Binding-site contacts:
Ligand atom C3B contacts residue ILE123 of chain 19.A at 3.9 Å (hydrophobic).
Ligand atom O1B contacts residue LEU99 of chain 19.A at 3.1 Å.
Ligand atom C5C contacts residue THR101 of chain 19.A at 3.7 Å.
Ligand atom C4A contacts residue PRO173 of chain 19.A at 3.3 Å (hydrophobic).
Ligand atom C6C contacts residue ILE123 of chain 19.A at 3.6 Å (hydrophobic).
Ligand atom O1 contacts residue TYR197 of chain 19.A at 3.9 Å.
Ligand atom C4C contacts residue THR121 of chain 19.A at 3.7 Å.
Ligand atom C6C contacts residue TRP97 of chain 19.A at 3.9 Å (hydrophobic).
Ligand atom N2 contacts residue ASN221 of chain 19.A at 3.9 Å.
Ligand atom C4B contacts residue LEU226 of chain 19.A at 3.9 Å (hydrophobic).
Ligand atom C5A contacts residue ALA149 of chain 19.A at 3.2 Å (hydrophobic).
Ligand atom C5 contacts residue TYR197 of chain 19.A at 3.8 Å (hydrophobic).
Ligand atom C4 contacts residue TYR197 of chain 19.A at 3.6 Å (hydrophobic).
Ligand atom C2B contacts residue LEU226 of chain 19.A at 3.6 Å (hydrophobic).
Ligand atom N3A contacts residue TYR151 of chain 19.A at 3.3 Å.
Ligand atom C5A contacts residue PRO173 of chain 19.A at 3.5 Å (hydrophobic).
Ligand atom C4A contacts residue TYR151 of chain 19.A at 3.8 Å (hydrophobic).
Ligand atom C6C contacts residue LEU99 of chain 19.A at 3.6 Å (hydrophobic).
Ligand atom C2B contacts residue ILE123 of chain 19.A at 3.5 Å (hydrophobic).
Ligand atom C4A contacts residue LEU186 of chain 19.A at 3.9 Å (hydrophobic).
Ligand atom C6B contacts residue ILE188 of chain 19.A at 3.7 Å (hydrophobic).
Ligand atom O1A contacts residue LEU186 of chain 19.A at 3.7 Å.
Ligand atom C3B contacts residue LEU226 of chain 19.A at 3.5 Å (hydrophobic).
Ligand atom C2C contacts residue THR101 of chain 19.A at 3.8 Å.
Ligand atom O1B contacts residue TRP97 of chain 19.A at 3.6 Å.
Ligand atom C5C contacts residue LEU99 of chain 19.A at 3.6 Å (hydrophobic).
Ligand atom C3 contacts residue TYR197 of chain 19.A at 3.7 Å (hydrophobic).
Ligand atom C1B contacts residue LEU99 of chain 19.A at 3.9 Å (hydrophobic).
Ligand atom O1A contacts residue ALA149 of chain 19.A at 3.7 Å.
Ligand atom C5A contacts residue VAL175 of chain 19.A at 3.9 Å (hydrophobic).
Ligand atom C7C contacts residue ILE123 of chain 19.A at 3.5 Å (hydrophobic).
Ligand atom C5A contacts residue LEU186 of chain 19.A at 3.6 Å (hydrophobic).
Ligand atom C7C contacts residue LEU99 of chain 19.A at 3.5 Å (hydrophobic).
Ligand atom O1A contacts residue LEU226 of chain 19.A at 3.8 Å.
Ligand atom C1C contacts residue TYR197 of chain 19.A at 3.7 Å (hydrophobic).
Ligand atom C31 contacts residue TYR197 of chain 19.A at 3.7 Å (hydrophobic).
Ligand atom C5B contacts residue ILE188 of chain 19.A at 3.6 Å (hydrophobic).
Ligand atom C2A contacts residue LEU186 of chain 19.A at 3.7 Å (hydrophobic).
Ligand atom C31 contacts residue ASN199 of chain 19.A at 3.4 Å.
Ligand atom O1 contacts residue MET223 of chain 19.A at 3.6 Å (h-bond).

A small-molecule ligand and the protein it binds are described below.
Small molecule (SMILES): Cc1cc(CCCCCCCOc2ccc(C3=NCCO3)cc2)on1

Sequence of chain 19.C:
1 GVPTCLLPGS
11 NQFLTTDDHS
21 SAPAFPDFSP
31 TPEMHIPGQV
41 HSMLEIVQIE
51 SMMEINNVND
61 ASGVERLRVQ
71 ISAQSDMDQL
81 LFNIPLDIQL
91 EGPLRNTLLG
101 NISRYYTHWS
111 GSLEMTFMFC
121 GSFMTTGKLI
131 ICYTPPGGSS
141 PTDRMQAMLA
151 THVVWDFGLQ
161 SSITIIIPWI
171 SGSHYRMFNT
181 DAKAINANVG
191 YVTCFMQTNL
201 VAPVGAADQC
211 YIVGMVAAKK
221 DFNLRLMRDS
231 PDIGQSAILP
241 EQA

Sequence of chain 19.A:
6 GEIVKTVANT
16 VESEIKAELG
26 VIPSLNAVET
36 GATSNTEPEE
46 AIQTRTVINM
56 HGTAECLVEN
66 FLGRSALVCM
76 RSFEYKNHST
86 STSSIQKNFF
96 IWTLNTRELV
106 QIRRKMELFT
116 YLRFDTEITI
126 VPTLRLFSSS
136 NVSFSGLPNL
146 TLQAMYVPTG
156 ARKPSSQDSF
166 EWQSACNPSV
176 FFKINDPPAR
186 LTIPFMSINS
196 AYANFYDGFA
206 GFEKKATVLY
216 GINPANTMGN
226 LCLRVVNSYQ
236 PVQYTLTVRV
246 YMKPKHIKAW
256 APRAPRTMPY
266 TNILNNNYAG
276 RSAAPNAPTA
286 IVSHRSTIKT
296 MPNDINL